This small molecule binds to this protein.
Small molecule (SMILES): CC(C)(C)[C@H](NC(=O)C(F)(F)F)C(=O)N1C[C@H]2[C@@H]([C@H]1C(=O)N[C@@H](C[C@@H]1CCNC1=O)[C@H](O)c1nc3c(F)cccc3s1)C2(C)C

Sequence of chain 1.B:
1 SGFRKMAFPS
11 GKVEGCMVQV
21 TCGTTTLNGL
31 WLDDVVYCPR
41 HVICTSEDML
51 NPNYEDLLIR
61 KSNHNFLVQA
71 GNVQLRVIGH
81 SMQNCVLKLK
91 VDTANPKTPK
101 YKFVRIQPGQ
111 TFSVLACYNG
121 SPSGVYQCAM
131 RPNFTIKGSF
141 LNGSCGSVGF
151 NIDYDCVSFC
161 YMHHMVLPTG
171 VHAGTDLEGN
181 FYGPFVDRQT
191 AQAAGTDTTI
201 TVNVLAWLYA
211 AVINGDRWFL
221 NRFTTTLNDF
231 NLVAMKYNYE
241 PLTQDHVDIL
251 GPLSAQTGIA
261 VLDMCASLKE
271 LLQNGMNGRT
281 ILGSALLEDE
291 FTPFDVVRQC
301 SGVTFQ

Sequence of chain 1.A:
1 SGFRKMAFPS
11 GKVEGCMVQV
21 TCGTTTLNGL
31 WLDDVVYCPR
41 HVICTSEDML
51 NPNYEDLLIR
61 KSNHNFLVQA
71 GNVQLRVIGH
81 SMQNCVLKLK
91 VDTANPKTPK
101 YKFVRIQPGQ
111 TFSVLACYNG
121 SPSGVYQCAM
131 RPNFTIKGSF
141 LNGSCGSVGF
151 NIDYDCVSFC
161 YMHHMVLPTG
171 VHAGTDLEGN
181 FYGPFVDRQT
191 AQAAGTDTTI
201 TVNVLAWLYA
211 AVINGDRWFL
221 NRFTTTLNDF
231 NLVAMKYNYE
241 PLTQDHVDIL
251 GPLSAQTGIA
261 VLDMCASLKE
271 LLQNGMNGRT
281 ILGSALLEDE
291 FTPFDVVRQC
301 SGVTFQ

Binding-site contacts:
Ligand atom CBQ contacts residue MET49 of chain 1.A at 3.7 Å (hydrophobic).
Ligand atom FAX contacts residue GLN192 of chain 1.A at 3.6 Å.
Ligand atom FAX contacts residue THR190 of chain 1.A at 2.4 Å.
Ligand atom CAM contacts residue HIS164 of chain 1.A at 3.5 Å.
Ligand atom CBO contacts residue MET49 of chain 1.A at 3.7 Å (hydrophobic).
Ligand atom CAP contacts residue MET49 of chain 1.A at 3.6 Å (hydrophobic).
Ligand atom OAL contacts residue HIS163 of chain 1.A at 2.9 Å (h-bond).
Ligand atom O contacts residue SER144 of chain 1.A at 3.5 Å (h-bond).
Ligand atom N contacts residue HIS164 of chain 1.A at 3.0 Å (h-bond).
Ligand atom CBL contacts residue HIS41 of chain 1.A at 3.6 Å.
Ligand atom CAV contacts residue THR190 of chain 1.A at 3.6 Å.
Ligand atom OAZ contacts residue THR190 of chain 1.A at 3.6 Å.
Ligand atom CB contacts residue CYS145 of chain 1.A at 3.1 Å (hydrophobic).
Ligand atom CBP contacts residue MET49 of chain 1.A at 3.4 Å (hydrophobic).
Ligand atom OAZ contacts residue GLN189 of chain 1.A at 3.4 Å.
Ligand atom C contacts residue CYS145 of chain 1.A at 1.9 Å (hydrophobic).
Ligand atom CBH contacts residue HIS41 of chain 1.A at 3.4 Å.
Ligand atom OAZ contacts residue ARG188 of chain 1.A at 3.6 Å.
Ligand atom NAE contacts residue VAL166 of chain 1.A at 3.5 Å.
Ligand atom SBM contacts residue HIS41 of chain 1.A at 3.1 Å.
Ligand atom CBI contacts residue CYS145 of chain 1.A at 2.5 Å (hydrophobic).
Ligand atom FAW contacts residue MET165 of chain 1.A at 3.1 Å.
Ligand atom OAL contacts residue PHE140 of chain 1.A at 3.6 Å.
Ligand atom NAT contacts residue VAL166 of chain 1.A at 3.0 Å (h-bond).
Ligand atom CA contacts residue CYS145 of chain 1.A at 2.8 Å (hydrophobic).
Ligand atom N contacts residue CYS145 of chain 1.A at 3.0 Å (h-bond).
Ligand atom CBQ contacts residue HIS41 of chain 1.A at 3.2 Å.
Ligand atom CBO contacts residue THR25 of chain 1.A at 3.3 Å.
Ligand atom O contacts residue GLY143 of chain 1.A at 3.6 Å.
Ligand atom CBD contacts residue VAL166 of chain 1.A at 3.3 Å (hydrophobic).
Ligand atom OBE contacts residue MET165 of chain 1.A at 3.3 Å.
Ligand atom FAW contacts residue LEU167 of chain 1.A at 3.2 Å.
Ligand atom FAY contacts residue PRO168 of chain 1.A at 3.5 Å.
Ligand atom SBM contacts residue CYS145 of chain 1.A at 3.0 Å (h-bond).
Ligand atom O contacts residue CYS145 of chain 1.A at 2.3 Å (h-bond).
Ligand atom OBE contacts residue VAL166 of chain 1.A at 3.0 Å (h-bond).
Ligand atom CBP contacts residue HIS41 of chain 1.A at 3.3 Å.
Ligand atom CD2 contacts residue ASN142 of chain 1.A at 3.7 Å.
Ligand atom FAW contacts residue VAL166 of chain 1.A at 3.0 Å.
Ligand atom CBP contacts residue THR25 of chain 1.A at 3.3 Å.